Sequence of chain 1.B:
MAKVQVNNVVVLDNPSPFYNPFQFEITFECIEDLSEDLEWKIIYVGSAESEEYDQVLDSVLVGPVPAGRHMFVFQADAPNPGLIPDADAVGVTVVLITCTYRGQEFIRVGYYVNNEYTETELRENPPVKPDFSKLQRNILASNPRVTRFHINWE

A protein and the small-molecule ligand that binds it are described below.
Small molecule (SMILES): CC[C@H](C)[C@H](NC(=O)[C@H](CCCN=C(N)N)NC(=O)NC[C@H](CCC(N)=O)NC(=O)NC[C@H](CC(C)C)NC(=O)NC[C@H](CCCN=C(N)N)NC(=O)[C@H](C)NC(=O)[C@H](Cc1cccc2ccccc12)NC(=O)[C@H](CCCCN)NC(=O)[C@H](CCC(=O)O)NC(C)=O)C(=O)N[C@@H](C)C(N)=O

Binding-site contacts:
Ligand atom CD3 contacts residue VAL6 of chain 1.B at 3.7 Å (hydrophobic).
Ligand atom N12 contacts residue ARG108 of chain 1.A at 3.5 Å.
Ligand atom O3 contacts residue THR147 of chain 1.A at 3.6 Å.
Ligand atom CD1 contacts residue TYR112 of chain 1.A at 3.6 Å (hydrophobic).
Ligand atom CG1 contacts residue ASN7 of chain 1.B at 3.4 Å.
Ligand atom CD1 contacts residue TYR111 of chain 1.A at 3.7 Å (hydrophobic).
Ligand atom CZ contacts residue GOL1 of chain 1.T at 3.1 Å.
Ligand atom CD1 contacts residue ARG145 of chain 1.A at 3.4 Å.
Ligand atom O contacts residue ARG148 of chain 1.B at 3.5 Å (salt-bridge).
Ligand atom CE3 contacts residue VAL146 of chain 1.B at 3.6 Å (hydrophobic).
Ligand atom O contacts residue TYR112 of chain 1.A at 2.9 Å (h-bond).
Ligand atom CZ contacts residue ASP54 of chain 1.A at 3.3 Å.
Ligand atom C35 contacts residue VAL146 of chain 1.B at 3.4 Å (hydrophobic).
Ligand atom NH2 contacts residue GLU51 of chain 1.A at 2.6 Å (salt-bridge).
Ligand atom CG1 contacts residue GLY110 of chain 1.A at 3.5 Å.
Ligand atom NH1 contacts residue GLU51 of chain 1.A at 3.5 Å.
Ligand atom O contacts residue GOL1 of chain 1.T at 3.5 Å (h-bond).
Ligand atom NH2 contacts residue GOL1 of chain 1.T at 3.2 Å (h-bond).
Ligand atom NH1 contacts residue GOL1 of chain 1.T at 2.3 Å (h-bond).
Ligand atom NH2 contacts residue ASP54 of chain 1.A at 2.7 Å (salt-bridge).
Ligand atom CZ1 contacts residue VAL9 of chain 1.B at 3.5 Å (hydrophobic).
Ligand atom N12 contacts residue GOL1 of chain 1.T at 3.6 Å (h-bond).
Ligand atom NZ contacts residue SER142 of chain 1.B at 3.6 Å (h-bond).
Ligand atom OE1 contacts residue PRO144 of chain 1.B at 3.2 Å (h-bond).
Ligand atom CB contacts residue ASN7 of chain 1.B at 3.1 Å.
Ligand atom CE3 contacts residue VAL109 of chain 1.B at 3.6 Å (hydrophobic).
Ligand atom OE1 contacts residue VAL146 of chain 1.B at 3.0 Å (h-bond).
Ligand atom CG contacts residue ARG148 of chain 1.B at 3.6 Å.
Ligand atom OE1 contacts residue ARG145 of chain 1.B at 3.3 Å.
Ligand atom CE1 contacts residue ASN8 of chain 1.B at 3.5 Å.
Ligand atom CE contacts residue SER142 of chain 1.B at 3.4 Å.
Ligand atom CM contacts residue ALA48 of chain 1.A at 3.5 Å (hydrophobic).
Ligand atom NE contacts residue GOL1 of chain 1.T at 3.1 Å (h-bond).
Ligand atom CD contacts residue PRO144 of chain 1.B at 3.4 Å (hydrophobic).
Ligand atom CG1 contacts residue ARG145 of chain 1.A at 3.6 Å.
Ligand atom CZ2 contacts residue VAL9 of chain 1.B at 3.4 Å (hydrophobic).
Ligand atom NE2 contacts residue PRO144 of chain 1.B at 2.8 Å (h-bond).
Ligand atom C3 contacts residue VAL92 of chain 1.A at 3.6 Å (hydrophobic).
Ligand atom NH1 contacts residue ASP54 of chain 1.A at 2.7 Å (salt-bridge).
Ligand atom NH2 contacts residue GOL1 of chain 1.T at 3.4 Å (h-bond).

Sequence of chain 1.A:
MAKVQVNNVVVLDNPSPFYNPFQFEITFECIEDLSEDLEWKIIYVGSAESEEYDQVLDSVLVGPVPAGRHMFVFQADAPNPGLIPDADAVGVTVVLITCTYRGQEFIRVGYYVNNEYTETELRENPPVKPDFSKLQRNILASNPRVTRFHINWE